Binding-site contacts:
Ligand atom OP1 contacts residue ARG208 of chain 3.C at 4.1 Å.
Ligand atom O2' contacts residue ARG208 of chain 4.B at 4.1 Å.
Ligand atom O5' contacts residue ARG208 of chain 3.C at 4.0 Å.
Ligand atom OP2 contacts residue ARG208 of chain 3.C at 4.4 Å.
Ligand atom P contacts residue ARG208 of chain 3.C at 4.5 Å.
Ligand atom N3 contacts residue ARG65 of chain 4.B at 4.1 Å.
Ligand atom O2' contacts residue ARG65 of chain 4.B at 4.3 Å.
Ligand atom OP1 contacts residue ARG208 of chain 4.B at 4.1 Å.
Ligand atom C1' contacts residue GLY67 of chain 4.B at 4.4 Å.
Ligand atom OP1 contacts residue SER211 of chain 4.B at 4.3 Å.
Ligand atom O2' contacts residue GLY67 of chain 4.B at 3.3 Å (h-bond).
Ligand atom O2' contacts residue ALA66 of chain 4.B at 3.6 Å.

A protein and the small-molecule ligand that binds it are described below.
Small molecule (SMILES): Nc1ncnc2c1ncn2[C@@H]1O[C@H](CO[P](=O)(O)O[C@H]2[C@@H](O)[C@H](n3cnc4c(N)ncnc43)O[C@@H]2CO[P](=O)(O)O[C@H]2[C@@H](O)[C@H](n3cnc4c(N)ncnc43)O[C@@H]2CO)[C@@H](O)[C@H]1O

Sequence of chain 3.C:
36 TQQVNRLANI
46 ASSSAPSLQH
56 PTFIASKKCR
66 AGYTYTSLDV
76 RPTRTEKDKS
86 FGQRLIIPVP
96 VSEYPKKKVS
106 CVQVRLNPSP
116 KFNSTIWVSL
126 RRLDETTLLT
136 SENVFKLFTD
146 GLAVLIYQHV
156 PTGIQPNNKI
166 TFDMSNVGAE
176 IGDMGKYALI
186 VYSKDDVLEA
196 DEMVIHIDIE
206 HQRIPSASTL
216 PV

Sequence of chain 4.B:
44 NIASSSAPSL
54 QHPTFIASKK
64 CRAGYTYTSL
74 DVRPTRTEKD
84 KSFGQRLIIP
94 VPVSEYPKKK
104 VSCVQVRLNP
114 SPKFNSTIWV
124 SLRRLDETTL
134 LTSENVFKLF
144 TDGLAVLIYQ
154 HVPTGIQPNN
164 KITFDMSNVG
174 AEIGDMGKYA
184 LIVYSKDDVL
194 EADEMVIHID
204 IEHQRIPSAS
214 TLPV